A small-molecule ligand and the protein it binds are described below.
Small molecule (SMILES): CCn1nc(-c2ccccc2)c(C(C)=O)c(Nc2ccc(C(=O)O)cc2)c1=O

Binding-site contacts:
Ligand atom C8 contacts residue GLN284 of chain 1.E at 3.9 Å.
Ligand atom C5 contacts residue TRP247 of chain 1.E at 3.7 Å (hydrophobic).
Ligand atom C10 contacts residue PHE287 of chain 1.E at 3.9 Å (hydrophobic).
Ligand atom C13 contacts residue PHE255 of chain 1.E at 3.2 Å (hydrophobic).
Ligand atom C1 contacts residue GLN284 of chain 1.E at 3.9 Å.
Ligand atom N3 contacts residue PHE287 of chain 1.E at 3.3 Å.
Ligand atom C4 contacts residue PHE287 of chain 1.E at 3.9 Å (hydrophobic).
Ligand atom C18 contacts residue MET188 of chain 1.E at 3.3 Å (hydrophobic).
Ligand atom C8 contacts residue MET252 of chain 1.E at 3.5 Å (hydrophobic).
Ligand atom C5 contacts residue THR248 of chain 1.E at 3.9 Å.
Ligand atom O2 contacts residue MET188 of chain 1.E at 3.5 Å.
Ligand atom N2 contacts residue ILE251 of chain 1.E at 3.8 Å.
Ligand atom C9 contacts residue MET272 of chain 1.E at 3.8 Å (hydrophobic).
Ligand atom C21 contacts residue ILE251 of chain 1.E at 3.9 Å (hydrophobic).
Ligand atom N1 contacts residue GLN284 of chain 1.E at 3.2 Å (h-bond).
Ligand atom C6 contacts residue PHE287 of chain 1.E at 4.0 Å (hydrophobic).
Ligand atom C5 contacts residue ASN236 of chain 1.E at 3.2 Å.
Ligand atom C9 contacts residue SER283 of chain 1.E at 3.5 Å.
Ligand atom C8 contacts residue SER283 of chain 1.E at 3.8 Å.
Ligand atom C4 contacts residue ASN236 of chain 1.E at 3.3 Å.
Ligand atom C6 contacts residue GLN284 of chain 1.E at 3.6 Å.
Ligand atom C21 contacts residue PHE287 of chain 1.E at 3.6 Å (hydrophobic).
Ligand atom C3 contacts residue ILE251 of chain 1.E at 3.6 Å (hydrophobic).
Ligand atom O4 contacts residue TYR74 of chain 1.E at 3.2 Å (h-bond).
Ligand atom C5 contacts residue ILE251 of chain 1.E at 3.9 Å (hydrophobic).
Ligand atom C2 contacts residue ILE251 of chain 1.E at 3.8 Å (hydrophobic).
Ligand atom C7 contacts residue MET252 of chain 1.E at 3.7 Å (hydrophobic).
Ligand atom O4 contacts residue ASN236 of chain 1.E at 3.2 Å (h-bond).
Ligand atom C19 contacts residue LEU234 of chain 1.E at 3.5 Å (hydrophobic).
Ligand atom C3 contacts residue PHE287 of chain 1.E at 3.7 Å (hydrophobic).
Ligand atom O1 contacts residue PHE287 of chain 1.E at 3.6 Å.
Ligand atom C7 contacts residue GLN284 of chain 1.E at 3.4 Å.
Ligand atom C4 contacts residue GLN284 of chain 1.E at 3.6 Å.
Ligand atom C15 contacts residue ILE251 of chain 1.E at 3.6 Å (hydrophobic).
Ligand atom N1 contacts residue PHE287 of chain 1.E at 3.3 Å.
Ligand atom C11 contacts residue PHE287 of chain 1.E at 3.4 Å (hydrophobic).
Ligand atom C20 contacts residue MET188 of chain 1.E at 3.7 Å (hydrophobic).
Ligand atom C17 contacts residue MET188 of chain 1.E at 3.6 Å (hydrophobic).
Ligand atom C1 contacts residue PHE287 of chain 1.E at 3.5 Å (hydrophobic).
Ligand atom C2 contacts residue PHE287 of chain 1.E at 3.7 Å (hydrophobic).

Sequence of chain 1.E:
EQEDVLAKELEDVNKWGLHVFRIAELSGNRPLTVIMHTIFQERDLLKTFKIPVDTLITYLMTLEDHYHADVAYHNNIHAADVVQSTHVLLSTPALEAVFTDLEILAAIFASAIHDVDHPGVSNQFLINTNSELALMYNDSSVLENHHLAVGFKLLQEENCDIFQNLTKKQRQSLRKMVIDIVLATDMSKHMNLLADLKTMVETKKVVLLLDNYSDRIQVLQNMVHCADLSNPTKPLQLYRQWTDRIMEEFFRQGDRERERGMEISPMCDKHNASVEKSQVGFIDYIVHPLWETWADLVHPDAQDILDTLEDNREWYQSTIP